This small molecule binds to this protein.
Small molecule (SMILES): N[C@@H](Cc1ccc(O)c(I)c1)C(=O)O

Binding-site contacts:
Ligand atom CG contacts residue LEU107 of chain 1.A at 3.7 Å (hydrophobic).
Ligand atom CD contacts residue LEU107 of chain 1.A at 4.0 Å (hydrophobic).
Ligand atom O contacts residue LYS116 of chain 1.A at 3.0 Å (salt-bridge).
Ligand atom CD contacts residue TRP103 of chain 1.A at 3.9 Å (hydrophobic).
Ligand atom IE contacts residue TYR146 of chain 2.A at 3.8 Å.
Ligand atom OF contacts residue GLY63 of chain 2.A at 4.0 Å.
Ligand atom CA contacts residue GLU91 of chain 1.A at 2.9 Å.
Ligand atom CF contacts residue ALA64 of chain 2.A at 3.9 Å (hydrophobic).
Ligand atom CF contacts residue FMN1 of chain 1.C at 3.5 Å.
Ligand atom N contacts residue HIS172 of chain 1.A at 4.1 Å.
Ligand atom CB contacts residue LEU107 of chain 1.A at 4.0 Å (hydrophobic).
Ligand atom OF contacts residue ALA64 of chain 2.A at 2.9 Å (h-bond).
Ligand atom CG contacts residue FMN1 of chain 1.C at 3.3 Å.
Ligand atom O contacts residue HIS172 of chain 1.A at 3.1 Å (h-bond).
Ligand atom OXT contacts residue TYR95 of chain 1.A at 2.9 Å (h-bond).
Ligand atom C contacts residue GLU91 of chain 1.A at 3.3 Å.
Ligand atom OXT contacts residue ASP113 of chain 1.A at 3.7 Å.
Ligand atom CD contacts residue FMN1 of chain 1.C at 3.6 Å.
Ligand atom CH contacts residue FMN1 of chain 1.C at 3.3 Å.
Ligand atom CC contacts residue LEU107 of chain 1.A at 3.7 Å (hydrophobic).
Ligand atom C contacts residue FMN1 of chain 1.C at 3.4 Å.
Ligand atom IE contacts residue ALA64 of chain 2.A at 3.9 Å.
Ligand atom CB contacts residue TRP103 of chain 1.A at 3.9 Å (hydrophobic).
Ligand atom OXT contacts residue LYS116 of chain 1.A at 3.9 Å.
Ligand atom N contacts residue FMN1 of chain 1.C at 2.6 Å (h-bond).
Ligand atom CC contacts residue FMN1 of chain 1.C at 3.7 Å.
Ligand atom CF contacts residue LEU107 of chain 1.A at 4.0 Å (hydrophobic).
Ligand atom N contacts residue THR173 of chain 1.A at 3.8 Å.
Ligand atom CA contacts residue FMN1 of chain 1.C at 3.6 Å.
Ligand atom IE contacts residue GLY63 of chain 2.A at 3.7 Å.
Ligand atom OF contacts residue FMN1 of chain 1.C at 2.7 Å (h-bond).
Ligand atom C contacts residue LYS116 of chain 1.A at 3.5 Å.
Ligand atom O contacts residue GLU91 of chain 1.A at 3.5 Å (salt-bridge).
Ligand atom O contacts residue FMN1 of chain 1.C at 2.7 Å (h-bond).
Ligand atom IE contacts residue FMN1 of chain 1.C at 4.0 Å.
Ligand atom CE contacts residue FMN1 of chain 1.C at 3.7 Å.
Ligand atom N contacts residue GLU91 of chain 1.A at 2.7 Å (salt-bridge).
Ligand atom CB contacts residue TYR95 of chain 1.A at 4.1 Å (hydrophobic).
Ligand atom OXT contacts residue THR112 of chain 1.A at 3.5 Å (h-bond).
Ligand atom CH contacts residue LEU107 of chain 1.A at 3.6 Å (hydrophobic).

Sequence of chain 1.A:
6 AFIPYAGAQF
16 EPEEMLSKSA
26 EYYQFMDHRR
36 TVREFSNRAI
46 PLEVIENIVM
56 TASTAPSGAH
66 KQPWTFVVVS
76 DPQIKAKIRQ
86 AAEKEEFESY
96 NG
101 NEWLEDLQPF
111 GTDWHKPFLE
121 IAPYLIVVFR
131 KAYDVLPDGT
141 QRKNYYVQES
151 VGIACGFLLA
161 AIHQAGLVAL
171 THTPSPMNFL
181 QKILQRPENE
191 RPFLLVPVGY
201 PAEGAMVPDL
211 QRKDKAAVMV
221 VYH

Sequence of chain 2.A:
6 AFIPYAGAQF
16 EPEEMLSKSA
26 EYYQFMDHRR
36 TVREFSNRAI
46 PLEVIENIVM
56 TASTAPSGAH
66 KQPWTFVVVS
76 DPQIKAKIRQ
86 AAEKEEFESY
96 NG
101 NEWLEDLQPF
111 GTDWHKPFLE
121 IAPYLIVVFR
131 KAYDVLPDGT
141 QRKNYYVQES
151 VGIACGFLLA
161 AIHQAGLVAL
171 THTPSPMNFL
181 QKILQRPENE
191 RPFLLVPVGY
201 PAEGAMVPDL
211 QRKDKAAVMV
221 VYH